Sequence of chain 1.A:
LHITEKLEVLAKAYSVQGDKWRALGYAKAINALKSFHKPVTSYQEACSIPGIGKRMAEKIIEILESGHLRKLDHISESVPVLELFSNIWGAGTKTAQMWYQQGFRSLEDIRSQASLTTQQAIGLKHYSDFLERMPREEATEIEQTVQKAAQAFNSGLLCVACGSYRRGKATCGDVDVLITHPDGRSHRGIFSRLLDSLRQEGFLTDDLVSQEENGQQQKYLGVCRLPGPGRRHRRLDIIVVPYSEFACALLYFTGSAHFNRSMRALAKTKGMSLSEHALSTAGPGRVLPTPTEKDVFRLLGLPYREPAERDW

Binding-site contacts:
Ligand atom OP3 contacts residue ARG58 of chain 1.A at 3.7 Å.
Ligand atom C5' contacts residue GLY54 of chain 1.A at 3.3 Å.
Ligand atom P contacts residue ARG25 of chain 1.A at 3.2 Å.
Ligand atom C8 contacts residue ARG25 of chain 1.A at 3.2 Å.
Ligand atom C4' contacts residue MET59 of chain 1.A at 3.8 Å (hydrophobic).
Ligand atom C4' contacts residue TYR29 of chain 1.A at 3.7 Å (hydrophobic).
Ligand atom OP3 contacts residue TYR17 of chain 1.A at 3.4 Å (h-bond).
Ligand atom OP3 contacts residue TYR29 of chain 1.A at 2.5 Å (h-bond).
Ligand atom N9 contacts residue ARG25 of chain 1.A at 3.7 Å.
Ligand atom O5' contacts residue ARG25 of chain 1.A at 2.9 Å (salt-bridge).
Ligand atom OP2 contacts residue ARG58 of chain 1.A at 3.6 Å.
Ligand atom N3 contacts residue GLY28 of chain 1.A at 3.1 Å.
Ligand atom O6 contacts residue TRP24 of chain 1.A at 3.7 Å.
Ligand atom O4' contacts residue TYR29 of chain 1.A at 3.4 Å.
Ligand atom N2 contacts residue GLY28 of chain 1.A at 3.8 Å.
Ligand atom OP2 contacts residue ARG58 of chain 1.A at 2.5 Å (salt-bridge).
Ligand atom C4' contacts residue GLY54 of chain 1.A at 3.2 Å.
Ligand atom C5' contacts residue ARG25 of chain 1.A at 3.3 Å.
Ligand atom O4' contacts residue ARG25 of chain 1.A at 3.3 Å.
Ligand atom O3' contacts residue MET59 of chain 1.A at 3.3 Å.
Ligand atom OP1 contacts residue ILE55 of chain 1.A at 3.6 Å.
Ligand atom OP2 contacts residue LYS62 of chain 1.A at 3.3 Å (salt-bridge).
Ligand atom C1' contacts residue GLY28 of chain 1.A at 3.8 Å.
Ligand atom O5' contacts residue TYR29 of chain 1.A at 3.3 Å.
Ligand atom OP1 contacts residue GLY54 of chain 1.A at 2.9 Å (h-bond).
Ligand atom P contacts residue TYR29 of chain 1.A at 3.5 Å.
Ligand atom OP1 contacts residue GLY56 of chain 1.A at 2.9 Å (h-bond).
Ligand atom O5' contacts residue LYS62 of chain 1.A at 3.7 Å.
Ligand atom OP1 contacts residue ARG25 of chain 1.A at 2.5 Å (salt-bridge).
Ligand atom C2 contacts residue TRP24 of chain 1.A at 3.3 Å (hydrophobic).
Ligand atom OP1 contacts residue MET59 of chain 1.A at 2.8 Å (h-bond).
Ligand atom OP3 contacts residue LYS62 of chain 1.A at 3.7 Å.
Ligand atom N3 contacts residue TRP24 of chain 1.A at 3.3 Å (h-bond).
Ligand atom N1 contacts residue TRP24 of chain 1.A at 3.6 Å (h-bond).
Ligand atom P contacts residue ARG58 of chain 1.A at 3.7 Å.
Ligand atom OP1 contacts residue NA1 of chain 1.F at 3.0 Å (h-bond).
Ligand atom O3' contacts residue GLY54 of chain 1.A at 3.2 Å.
Ligand atom C4 contacts residue TRP24 of chain 1.A at 3.6 Å (hydrophobic).
Ligand atom O3' contacts residue ILE55 of chain 1.A at 3.5 Å (h-bond).
Ligand atom N2 contacts residue TRP24 of chain 1.A at 3.7 Å.

This protein binds this small molecule.
Small molecule (SMILES): Nc1ccn([C@H]2C[C@H](O[P](=O)(O)OC[C@H]3O[C@@H](n4cnc5c(=O)nc(N)[nH]c54)C[C@@H]3O)[C@@H](CO[P](=O)(O)O[C@H]3C[C@H](n4ccc(N)nc4=O)O[C@@H]3CO[P](=O)(O)O[C@H]3C[C@H](n4cnc5c(=O)nc(N)[nH]c54)O[C@@H]3COP(=O)(O)O)O2)c(=O)n1